Binding-site contacts:
Ligand atom CA contacts residue PHE107 of chain 2.B at 3.9 Å (hydrophobic).
Ligand atom O contacts residue SER114 of chain 2.B at 3.9 Å.
Ligand atom CB contacts residue PHE107 of chain 2.B at 3.6 Å (hydrophobic).
Ligand atom CA contacts residue HIS177 of chain 2.B at 4.0 Å.
Ligand atom CA contacts residue HIS116 of chain 2.B at 4.4 Å.
Ligand atom C contacts residue ZN1 of chain 2.G at 4.2 Å.
Ligand atom O contacts residue VAL108 of chain 2.B at 3.9 Å.
Ligand atom O contacts residue ARG83 of chain 2.B at 3.7 Å.
Ligand atom N contacts residue PHE107 of chain 2.B at 3.1 Å (h-bond).
Ligand atom C contacts residue ALA109 of chain 2.B at 3.7 Å (hydrophobic).
Ligand atom OXT contacts residue ARG83 of chain 2.B at 4.1 Å.
Ligand atom CB contacts residue TYR161 of chain 2.B at 3.6 Å (hydrophobic).
Ligand atom O contacts residue PHE107 of chain 2.B at 4.2 Å.
Ligand atom CB contacts residue ILE171 of chain 2.B at 4.2 Å (hydrophobic).
Ligand atom CB contacts residue ALA109 of chain 2.B at 3.9 Å (hydrophobic).
Ligand atom OXT contacts residue GLU115 of chain 2.B at 4.3 Å.
Ligand atom CA contacts residue ALA109 of chain 2.B at 4.3 Å (hydrophobic).
Ligand atom N contacts residue ZN1 of chain 2.G at 3.3 Å.
Ligand atom CA contacts residue GLU174 of chain 2.B at 3.7 Å.
Ligand atom CA contacts residue ZN1 of chain 2.G at 3.6 Å.
Ligand atom O contacts residue ALA109 of chain 2.B at 3.1 Å (h-bond).
Ligand atom N contacts residue GLU174 of chain 2.B at 3.2 Å (salt-bridge).
Ligand atom C contacts residue GLN88 of chain 2.B at 4.2 Å.
Ligand atom N contacts residue HIS177 of chain 2.B at 4.2 Å.
Ligand atom C contacts residue SER114 of chain 2.B at 3.7 Å.
Ligand atom C contacts residue HIS116 of chain 2.B at 3.8 Å.
Ligand atom OXT contacts residue ALA109 of chain 2.B at 3.7 Å.
Ligand atom OXT contacts residue HIS116 of chain 2.B at 3.2 Å.
Ligand atom C contacts residue ARG83 of chain 2.B at 4.1 Å.
Ligand atom OXT contacts residue GLN88 of chain 2.B at 4.3 Å.
Ligand atom OXT contacts residue SER114 of chain 2.B at 2.7 Å (h-bond).
Ligand atom OXT contacts residue HIS177 of chain 2.B at 4.3 Å.
Ligand atom OXT contacts residue ZN1 of chain 2.G at 4.4 Å.
Ligand atom CA contacts residue TYR161 of chain 2.B at 4.2 Å (hydrophobic).
Ligand atom O contacts residue GLN88 of chain 2.B at 3.2 Å (h-bond).
Ligand atom O contacts residue HIS116 of chain 2.B at 4.5 Å.
Ligand atom CB contacts residue GLU174 of chain 2.B at 3.6 Å.

Sequence of chain 2.B:
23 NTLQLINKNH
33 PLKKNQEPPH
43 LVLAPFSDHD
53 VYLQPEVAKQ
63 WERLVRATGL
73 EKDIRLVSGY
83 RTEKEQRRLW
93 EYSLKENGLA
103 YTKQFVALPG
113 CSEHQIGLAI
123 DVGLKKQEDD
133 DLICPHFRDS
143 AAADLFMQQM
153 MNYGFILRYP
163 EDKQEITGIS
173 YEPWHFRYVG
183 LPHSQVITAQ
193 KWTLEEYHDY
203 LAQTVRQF

A small-molecule ligand and the protein it binds are described below.
Small molecule (SMILES): C[C@@H](N)C(=O)O